This small molecule binds to this protein.
Small molecule (SMILES): CC[C@H](C)[C@H](NC(=O)[C@@H](N)CC(=O)O)C(=O)N[C@@H](CC(N)=O)C(=O)N[C@@H](Cc1ccccc1)C(=O)N[C@@H](CO)C(=O)N[C@@H](CO)C(=O)N[C@H](C=O)CC(C)C

Sequence of chain 1.V:
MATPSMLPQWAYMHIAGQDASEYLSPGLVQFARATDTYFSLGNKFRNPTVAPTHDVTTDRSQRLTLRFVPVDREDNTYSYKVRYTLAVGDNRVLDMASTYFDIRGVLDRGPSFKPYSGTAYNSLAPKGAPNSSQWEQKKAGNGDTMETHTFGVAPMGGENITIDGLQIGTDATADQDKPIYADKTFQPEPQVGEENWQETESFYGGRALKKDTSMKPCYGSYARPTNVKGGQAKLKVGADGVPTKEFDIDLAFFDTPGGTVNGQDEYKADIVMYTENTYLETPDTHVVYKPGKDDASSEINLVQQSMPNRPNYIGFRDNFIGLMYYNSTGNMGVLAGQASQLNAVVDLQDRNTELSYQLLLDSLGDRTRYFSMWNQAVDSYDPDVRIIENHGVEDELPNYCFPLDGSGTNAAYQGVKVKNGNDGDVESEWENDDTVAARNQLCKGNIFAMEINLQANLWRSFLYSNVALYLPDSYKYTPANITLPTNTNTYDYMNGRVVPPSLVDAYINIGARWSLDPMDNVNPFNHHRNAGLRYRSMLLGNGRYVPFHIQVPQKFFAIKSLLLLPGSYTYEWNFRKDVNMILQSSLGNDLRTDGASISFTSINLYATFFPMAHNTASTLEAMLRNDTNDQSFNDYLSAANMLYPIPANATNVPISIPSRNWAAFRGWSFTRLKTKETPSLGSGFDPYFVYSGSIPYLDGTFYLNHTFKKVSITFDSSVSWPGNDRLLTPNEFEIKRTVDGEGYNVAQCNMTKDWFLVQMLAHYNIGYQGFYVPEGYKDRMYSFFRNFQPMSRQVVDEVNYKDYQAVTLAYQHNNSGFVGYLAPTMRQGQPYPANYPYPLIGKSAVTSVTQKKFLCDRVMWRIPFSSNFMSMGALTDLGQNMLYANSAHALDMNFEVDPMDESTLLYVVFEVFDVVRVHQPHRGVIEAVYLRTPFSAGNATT

Binding-site contacts:
Ligand atom CB contacts residue GLU911 of chain 1.X at 3.6 Å.
Ligand atom CG contacts residue ASN634 of chain 1.X at 3.9 Å.
Ligand atom CD1 contacts residue ARG666 of chain 1.X at 3.9 Å.
Ligand atom OD2 contacts residue GLU911 of chain 1.X at 3.4 Å (salt-bridge).
Ligand atom CB contacts residue ALA874 of chain 1.X at 3.9 Å (hydrophobic).
Ligand atom CD1 contacts residue ARG33 of chain 1.V at 3.8 Å.
Ligand atom N contacts residue ALA874 of chain 1.X at 3.8 Å.
Ligand atom CB contacts residue PHE913 of chain 1.X at 3.9 Å (hydrophobic).
Ligand atom C contacts residue ARG666 of chain 1.X at 3.7 Å.
Ligand atom CG contacts residue GLU911 of chain 1.X at 3.5 Å.
Ligand atom N contacts residue GLY873 of chain 1.X at 3.8 Å.
Ligand atom CA contacts residue ARG666 of chain 1.X at 3.6 Å.
Ligand atom OD1 contacts residue ASN634 of chain 1.X at 3.2 Å (h-bond).
Ligand atom CB contacts residue ASN47 of chain 1.V at 3.7 Å.
Ligand atom CD1 contacts residue ARG46 of chain 1.V at 3.9 Å.
Ligand atom OG contacts residue ARG46 of chain 1.V at 3.2 Å.
Ligand atom C contacts residue ASN634 of chain 1.X at 3.8 Å.
Ligand atom OD1 contacts residue ARG666 of chain 1.X at 3.7 Å.
Ligand atom O contacts residue ALA874 of chain 1.X at 3.7 Å.
Ligand atom CB contacts residue ARG666 of chain 1.X at 3.9 Å.
Ligand atom OG contacts residue PHE45 of chain 1.V at 3.3 Å (h-bond).
Ligand atom CE1 contacts residue ARG46 of chain 1.V at 3.7 Å.
Ligand atom N contacts residue ARG46 of chain 1.V at 3.9 Å.
Ligand atom O contacts residue GLY42 of chain 1.V at 3.5 Å.
Ligand atom O contacts residue ASN634 of chain 1.X at 3.0 Å (h-bond).
Ligand atom OD2 contacts residue PRO864 of chain 1.X at 3.6 Å.
Ligand atom OD2 contacts residue GLY667 of chain 1.X at 3.7 Å.
Ligand atom CB contacts residue GLY42 of chain 1.V at 3.7 Å.
Ligand atom OD1 contacts residue GLY667 of chain 1.X at 3.3 Å (h-bond).
Ligand atom CD2 contacts residue ALA20 of chain 1.V at 3.8 Å (hydrophobic).
Ligand atom N contacts residue ARG666 of chain 1.X at 3.4 Å (salt-bridge).
Ligand atom CD1 contacts residue SER21 of chain 1.V at 3.4 Å.
Ligand atom O contacts residue ASN43 of chain 1.V at 3.6 Å.
Ligand atom N contacts residue ARG666 of chain 1.X at 3.4 Å.
Ligand atom CG2 contacts residue TYR636 of chain 1.X at 3.8 Å (hydrophobic).
Ligand atom O contacts residue ARG46 of chain 1.V at 3.9 Å.
Ligand atom N contacts residue GLY42 of chain 1.V at 3.5 Å (h-bond).
Ligand atom CG contacts residue GLY667 of chain 1.X at 3.7 Å.
Ligand atom ND2 contacts residue THR49 of chain 1.V at 3.9 Å.
Ligand atom N contacts residue SER871 of chain 1.X at 3.6 Å.

Sequence of chain 1.X:
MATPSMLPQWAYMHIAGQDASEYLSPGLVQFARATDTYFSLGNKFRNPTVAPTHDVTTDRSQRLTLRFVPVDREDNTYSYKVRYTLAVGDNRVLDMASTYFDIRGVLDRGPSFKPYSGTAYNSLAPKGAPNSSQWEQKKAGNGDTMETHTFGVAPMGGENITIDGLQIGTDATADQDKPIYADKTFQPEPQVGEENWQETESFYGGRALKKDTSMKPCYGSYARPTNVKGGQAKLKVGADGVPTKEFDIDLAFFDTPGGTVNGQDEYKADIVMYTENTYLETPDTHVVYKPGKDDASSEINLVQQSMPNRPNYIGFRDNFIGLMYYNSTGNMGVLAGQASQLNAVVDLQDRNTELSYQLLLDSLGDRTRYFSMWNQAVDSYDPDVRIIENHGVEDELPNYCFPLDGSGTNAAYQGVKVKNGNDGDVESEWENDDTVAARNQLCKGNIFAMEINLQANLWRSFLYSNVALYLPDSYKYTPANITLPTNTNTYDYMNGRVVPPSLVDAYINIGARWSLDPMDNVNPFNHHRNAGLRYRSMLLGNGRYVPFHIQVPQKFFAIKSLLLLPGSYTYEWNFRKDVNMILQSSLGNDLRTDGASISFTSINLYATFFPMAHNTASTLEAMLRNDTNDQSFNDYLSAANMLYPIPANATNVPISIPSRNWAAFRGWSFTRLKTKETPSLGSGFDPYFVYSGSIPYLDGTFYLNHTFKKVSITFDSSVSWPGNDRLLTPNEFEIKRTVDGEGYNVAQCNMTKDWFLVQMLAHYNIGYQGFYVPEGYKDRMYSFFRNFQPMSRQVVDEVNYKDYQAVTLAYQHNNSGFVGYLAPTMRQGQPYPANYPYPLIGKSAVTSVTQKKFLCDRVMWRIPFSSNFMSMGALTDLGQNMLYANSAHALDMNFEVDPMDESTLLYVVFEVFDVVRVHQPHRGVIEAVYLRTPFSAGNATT